Sequence of chain 1.C:
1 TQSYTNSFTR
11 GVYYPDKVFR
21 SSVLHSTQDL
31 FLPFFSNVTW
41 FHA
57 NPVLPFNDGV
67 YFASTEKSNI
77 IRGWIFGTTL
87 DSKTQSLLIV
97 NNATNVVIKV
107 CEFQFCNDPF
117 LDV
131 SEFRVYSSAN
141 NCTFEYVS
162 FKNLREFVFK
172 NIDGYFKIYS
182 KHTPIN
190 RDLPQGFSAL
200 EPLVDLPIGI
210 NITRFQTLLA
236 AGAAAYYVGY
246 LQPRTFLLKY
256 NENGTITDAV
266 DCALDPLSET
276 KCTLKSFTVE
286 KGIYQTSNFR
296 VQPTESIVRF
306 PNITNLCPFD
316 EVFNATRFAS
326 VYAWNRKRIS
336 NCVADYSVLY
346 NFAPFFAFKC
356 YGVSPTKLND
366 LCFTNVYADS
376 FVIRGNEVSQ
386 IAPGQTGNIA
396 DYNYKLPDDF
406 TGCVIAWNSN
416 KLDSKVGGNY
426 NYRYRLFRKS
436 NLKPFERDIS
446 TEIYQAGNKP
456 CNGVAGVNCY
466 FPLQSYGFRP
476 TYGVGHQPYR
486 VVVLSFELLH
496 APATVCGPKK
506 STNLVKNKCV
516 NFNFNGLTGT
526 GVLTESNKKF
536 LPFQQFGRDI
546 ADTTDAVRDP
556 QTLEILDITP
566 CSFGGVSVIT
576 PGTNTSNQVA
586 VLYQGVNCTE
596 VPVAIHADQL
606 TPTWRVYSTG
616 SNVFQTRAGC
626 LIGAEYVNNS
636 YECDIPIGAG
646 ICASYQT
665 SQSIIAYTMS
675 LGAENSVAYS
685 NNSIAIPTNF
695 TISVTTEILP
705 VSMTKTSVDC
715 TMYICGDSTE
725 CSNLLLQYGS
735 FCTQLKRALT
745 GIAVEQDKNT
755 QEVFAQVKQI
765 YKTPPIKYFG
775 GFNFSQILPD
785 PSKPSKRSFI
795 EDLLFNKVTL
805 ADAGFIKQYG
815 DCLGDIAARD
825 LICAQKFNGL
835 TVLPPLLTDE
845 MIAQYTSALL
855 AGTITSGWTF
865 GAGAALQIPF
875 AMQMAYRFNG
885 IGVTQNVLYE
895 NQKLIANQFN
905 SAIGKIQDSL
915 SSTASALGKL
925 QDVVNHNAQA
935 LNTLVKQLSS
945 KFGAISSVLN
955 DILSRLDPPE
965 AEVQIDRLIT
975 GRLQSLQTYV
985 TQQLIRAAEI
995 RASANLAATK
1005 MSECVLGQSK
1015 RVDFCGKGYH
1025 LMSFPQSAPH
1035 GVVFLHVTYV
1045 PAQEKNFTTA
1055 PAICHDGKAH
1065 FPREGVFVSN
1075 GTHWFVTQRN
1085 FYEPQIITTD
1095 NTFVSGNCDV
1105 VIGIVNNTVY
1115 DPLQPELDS

A small-molecule ligand and the protein it binds are described below.
Small molecule (SMILES): CC(=O)N[C@H]1[C@H](O[C@H]2[C@H](O)[C@@H](NC(C)=O)CO[C@@H]2CO)O[C@H](CO)[C@@H](O)[C@@H]1O

Binding-site contacts:
Ligand atom C5 contacts residue GLN780 of chain 1.C at 3.4 Å.
Ligand atom C4 contacts residue ASN777 of chain 1.C at 4.2 Å.
Ligand atom C5 contacts residue ASN777 of chain 1.C at 3.6 Å.
Ligand atom O6 contacts residue GLN780 of chain 1.C at 4.0 Å.
Ligand atom O5 contacts residue GLN780 of chain 1.C at 3.9 Å.
Ligand atom O7 contacts residue ASN777 of chain 1.C at 4.4 Å.
Ligand atom O5 contacts residue SER779 of chain 1.C at 3.5 Å (h-bond).
Ligand atom C1 contacts residue SER779 of chain 1.C at 3.3 Å.
Ligand atom O5 contacts residue ASN777 of chain 1.C at 2.4 Å (h-bond).
Ligand atom C2 contacts residue ASN777 of chain 1.C at 2.5 Å.
Ligand atom N2 contacts residue ASN777 of chain 1.C at 2.9 Å (h-bond).
Ligand atom C3 contacts residue ASN777 of chain 1.C at 3.8 Å.
Ligand atom C5 contacts residue SER779 of chain 1.C at 3.6 Å.
Ligand atom C6 contacts residue GLN780 of chain 1.C at 3.2 Å.
Ligand atom C1 contacts residue ASN777 of chain 1.C at 1.4 Å.
Ligand atom C7 contacts residue GLN780 of chain 1.C at 4.5 Å.
Ligand atom O6 contacts residue GLN911 of chain 1.C at 4.2 Å.
Ligand atom C2 contacts residue SER779 of chain 1.C at 4.4 Å.
Ligand atom C7 contacts residue ASN777 of chain 1.C at 3.9 Å.
Ligand atom C8 contacts residue GLN780 of chain 1.C at 4.0 Å.